This small molecule binds to this protein.
Small molecule (SMILES): CC(=O)N[C@@H]1[C@@H](O)[C@H](O)[C@@H](CO)O[C@H]1O

Binding-site contacts:
Ligand atom C7 contacts residue ASN616 of chain 1.B at 3.2 Å.
Ligand atom O5 contacts residue ASN616 of chain 1.B at 2.3 Å (h-bond).
Ligand atom C2 contacts residue ASN616 of chain 1.B at 2.5 Å.
Ligand atom C8 contacts residue ASN616 of chain 1.B at 4.4 Å.
Ligand atom C1 contacts residue THR618 of chain 1.B at 4.3 Å.
Ligand atom C1 contacts residue ASN616 of chain 1.B at 1.4 Å.
Ligand atom C4 contacts residue ASN616 of chain 1.B at 4.2 Å.
Ligand atom C5 contacts residue THR618 of chain 1.B at 4.3 Å.
Ligand atom C3 contacts residue ASN616 of chain 1.B at 3.8 Å.
Ligand atom O7 contacts residue ASN616 of chain 1.B at 2.9 Å (h-bond).
Ligand atom C5 contacts residue ASN616 of chain 1.B at 3.7 Å.
Ligand atom C6 contacts residue THR618 of chain 1.B at 4.4 Å.
Ligand atom N2 contacts residue ASN616 of chain 1.B at 3.0 Å (h-bond).
Ligand atom O5 contacts residue THR618 of chain 1.B at 3.6 Å (h-bond).

Sequence of chain 1.B:
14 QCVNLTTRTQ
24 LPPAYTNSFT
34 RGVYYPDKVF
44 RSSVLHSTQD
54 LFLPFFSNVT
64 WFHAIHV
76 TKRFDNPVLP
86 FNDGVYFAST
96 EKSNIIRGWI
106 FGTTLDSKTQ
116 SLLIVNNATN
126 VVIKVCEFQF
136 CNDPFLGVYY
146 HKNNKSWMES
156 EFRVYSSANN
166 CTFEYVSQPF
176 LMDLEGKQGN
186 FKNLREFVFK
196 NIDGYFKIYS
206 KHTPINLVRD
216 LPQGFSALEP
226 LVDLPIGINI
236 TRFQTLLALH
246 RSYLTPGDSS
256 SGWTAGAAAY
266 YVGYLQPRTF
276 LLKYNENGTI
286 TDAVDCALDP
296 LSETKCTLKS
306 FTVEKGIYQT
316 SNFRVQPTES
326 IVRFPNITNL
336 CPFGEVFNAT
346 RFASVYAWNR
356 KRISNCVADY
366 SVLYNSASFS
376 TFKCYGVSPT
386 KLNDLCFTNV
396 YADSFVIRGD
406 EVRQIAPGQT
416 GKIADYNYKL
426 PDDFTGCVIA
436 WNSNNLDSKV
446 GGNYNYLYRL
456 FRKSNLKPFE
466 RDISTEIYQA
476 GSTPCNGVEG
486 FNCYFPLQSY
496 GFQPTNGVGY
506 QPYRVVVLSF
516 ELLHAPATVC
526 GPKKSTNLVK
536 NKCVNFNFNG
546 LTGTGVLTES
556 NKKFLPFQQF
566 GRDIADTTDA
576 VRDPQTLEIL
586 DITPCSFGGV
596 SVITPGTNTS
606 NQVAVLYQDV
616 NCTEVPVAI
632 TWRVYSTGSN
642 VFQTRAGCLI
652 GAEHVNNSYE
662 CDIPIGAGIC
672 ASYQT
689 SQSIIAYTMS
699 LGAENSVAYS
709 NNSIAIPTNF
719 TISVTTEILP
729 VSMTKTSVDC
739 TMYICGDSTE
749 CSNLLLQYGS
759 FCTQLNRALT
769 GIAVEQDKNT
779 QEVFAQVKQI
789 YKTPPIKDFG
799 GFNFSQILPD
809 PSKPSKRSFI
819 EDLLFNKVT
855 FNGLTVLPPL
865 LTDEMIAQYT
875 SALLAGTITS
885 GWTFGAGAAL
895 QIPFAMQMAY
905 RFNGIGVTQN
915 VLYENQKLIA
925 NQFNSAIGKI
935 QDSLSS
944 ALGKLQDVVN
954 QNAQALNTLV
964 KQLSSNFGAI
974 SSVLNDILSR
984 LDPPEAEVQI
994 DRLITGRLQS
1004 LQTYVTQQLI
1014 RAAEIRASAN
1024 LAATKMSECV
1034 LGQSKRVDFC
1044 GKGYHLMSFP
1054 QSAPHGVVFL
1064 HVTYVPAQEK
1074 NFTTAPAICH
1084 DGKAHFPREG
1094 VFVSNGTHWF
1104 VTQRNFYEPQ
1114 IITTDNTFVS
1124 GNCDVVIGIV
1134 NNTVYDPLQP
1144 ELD